Binding-site contacts:
Ligand atom C3 contacts residue ASN100 of chain 1.A at 3.8 Å.
Ligand atom C5 contacts residue LYS113 of chain 1.A at 4.1 Å.
Ligand atom C1 contacts residue LYS113 of chain 1.A at 4.1 Å.
Ligand atom C2 contacts residue ASN100 of chain 1.A at 2.5 Å.
Ligand atom C6 contacts residue LYS136 of chain 1.A at 4.3 Å.
Ligand atom O5 contacts residue LYS113 of chain 1.A at 3.4 Å (salt-bridge).
Ligand atom C1 contacts residue ASN100 of chain 1.A at 1.4 Å.
Ligand atom N2 contacts residue ASP106 of chain 1.A at 4.0 Å.
Ligand atom C5 contacts residue ASN100 of chain 1.A at 3.7 Å.
Ligand atom C7 contacts residue ASN100 of chain 1.A at 3.5 Å.
Ligand atom C2 contacts residue ASP106 of chain 1.A at 3.9 Å.
Ligand atom O7 contacts residue ASN100 of chain 1.A at 3.7 Å.
Ligand atom N2 contacts residue ASN100 of chain 1.A at 2.9 Å (h-bond).
Ligand atom O3 contacts residue ASP106 of chain 1.A at 3.6 Å.
Ligand atom C4 contacts residue ASN100 of chain 1.A at 4.2 Å.
Ligand atom O5 contacts residue ASN100 of chain 1.A at 2.4 Å (h-bond).
Ligand atom C6 contacts residue LYS113 of chain 1.A at 4.0 Å.

A small-molecule ligand and the protein it binds are described below.
Small molecule (SMILES): CC(=O)N[C@@H]1[C@@H](O)[C@H](O)[C@@H](CO)O[C@H]1O

Sequence of chain 1.A:
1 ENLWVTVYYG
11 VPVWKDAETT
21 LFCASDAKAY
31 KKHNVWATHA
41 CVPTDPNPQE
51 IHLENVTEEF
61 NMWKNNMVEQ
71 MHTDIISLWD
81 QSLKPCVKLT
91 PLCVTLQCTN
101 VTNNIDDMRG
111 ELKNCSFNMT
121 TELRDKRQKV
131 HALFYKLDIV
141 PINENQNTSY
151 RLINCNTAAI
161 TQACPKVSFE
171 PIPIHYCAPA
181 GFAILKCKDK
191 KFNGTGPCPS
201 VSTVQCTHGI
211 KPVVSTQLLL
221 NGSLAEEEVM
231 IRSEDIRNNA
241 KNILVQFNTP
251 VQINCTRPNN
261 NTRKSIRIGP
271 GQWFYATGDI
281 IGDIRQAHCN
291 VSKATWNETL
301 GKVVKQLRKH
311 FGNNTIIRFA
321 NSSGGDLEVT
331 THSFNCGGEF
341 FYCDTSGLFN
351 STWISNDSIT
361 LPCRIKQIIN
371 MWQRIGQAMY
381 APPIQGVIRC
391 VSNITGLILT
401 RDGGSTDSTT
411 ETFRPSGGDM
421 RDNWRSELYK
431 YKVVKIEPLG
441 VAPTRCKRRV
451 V